Sequence of chain 1.F:
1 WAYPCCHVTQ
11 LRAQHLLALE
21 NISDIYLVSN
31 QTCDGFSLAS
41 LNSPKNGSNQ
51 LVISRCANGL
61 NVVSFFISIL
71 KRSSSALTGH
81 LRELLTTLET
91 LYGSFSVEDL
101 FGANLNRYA

The protein below binds the small molecule below.
Small molecule (SMILES): CC(=O)N[C@@H]1[C@@H](O)[C@H](O)[C@@H](CO)O[C@H]1O

Binding-site contacts:
Ligand atom C2 contacts residue ASN30 of chain 1.F at 2.6 Å.
Ligand atom O7 contacts residue ASN30 of chain 1.F at 3.3 Å (h-bond).
Ligand atom C4 contacts residue ASN30 of chain 1.F at 4.2 Å.
Ligand atom C5 contacts residue ASN30 of chain 1.F at 3.6 Å.
Ligand atom O5 contacts residue ASN30 of chain 1.F at 2.2 Å (h-bond).
Ligand atom O5 contacts residue SER94 of chain 1.F at 4.3 Å.
Ligand atom C7 contacts residue SER94 of chain 1.F at 4.3 Å.
Ligand atom N2 contacts residue GLN31 of chain 1.F at 4.3 Å.
Ligand atom C3 contacts residue ASN30 of chain 1.F at 3.9 Å.
Ligand atom N2 contacts residue ASN30 of chain 1.F at 3.2 Å (h-bond).
Ligand atom C2 contacts residue SER94 of chain 1.F at 4.2 Å.
Ligand atom C7 contacts residue ASN30 of chain 1.F at 3.1 Å.
Ligand atom O7 contacts residue SER94 of chain 1.F at 3.3 Å (h-bond).
Ligand atom C1 contacts residue ASN30 of chain 1.F at 1.4 Å.
Ligand atom C1 contacts residue SER94 of chain 1.F at 4.4 Å.
Ligand atom O6 contacts residue ASN30 of chain 1.F at 4.4 Å.
Ligand atom C8 contacts residue ASN30 of chain 1.F at 3.7 Å.